Binding-site contacts:
Ligand atom C8 contacts residue ASN1018 of chain 1.A at 4.5 Å.
Ligand atom C8 contacts residue TYR936 of chain 1.A at 3.4 Å (hydrophobic).
Ligand atom C4 contacts residue ASN1018 of chain 1.A at 4.4 Å.
Ligand atom C6 contacts residue GLN1015 of chain 1.A at 3.8 Å.
Ligand atom C5 contacts residue THR1020 of chain 1.A at 4.2 Å.
Ligand atom C7 contacts residue ASN1018 of chain 1.A at 3.2 Å.
Ligand atom O7 contacts residue ASN1018 of chain 1.A at 2.9 Å (h-bond).
Ligand atom N2 contacts residue ASN1018 of chain 1.A at 3.0 Å (h-bond).
Ligand atom C3 contacts residue ASN1018 of chain 1.A at 3.9 Å.
Ligand atom O5 contacts residue GLN1015 of chain 1.A at 2.8 Å (h-bond).
Ligand atom C6 contacts residue THR1020 of chain 1.A at 4.2 Å.
Ligand atom C5 contacts residue ASN1018 of chain 1.A at 3.8 Å.
Ligand atom C4 contacts residue GLN1015 of chain 1.A at 4.3 Å.
Ligand atom C2 contacts residue ASN1018 of chain 1.A at 2.5 Å.
Ligand atom O5 contacts residue THR1020 of chain 1.A at 4.0 Å.
Ligand atom C2 contacts residue GLN1015 of chain 1.A at 4.1 Å.
Ligand atom C6 contacts residue LEU1014 of chain 1.A at 3.9 Å (hydrophobic).
Ligand atom O6 contacts residue LEU1014 of chain 1.A at 3.6 Å.
Ligand atom C1 contacts residue ASN1018 of chain 1.A at 1.5 Å.
Ligand atom C1 contacts residue THR1020 of chain 1.A at 3.9 Å.
Ligand atom O6 contacts residue THR1020 of chain 1.A at 3.7 Å.
Ligand atom O6 contacts residue TYR936 of chain 1.A at 4.3 Å.
Ligand atom C1 contacts residue GLN1015 of chain 1.A at 3.5 Å.
Ligand atom O5 contacts residue ASN1018 of chain 1.A at 2.4 Å (h-bond).
Ligand atom C5 contacts residue GLN1015 of chain 1.A at 3.8 Å.

This small molecule binds to this protein.
Small molecule (SMILES): CC(=O)N[C@H]1[C@H](O[C@H]2[C@H](O)[C@@H](NC(C)=O)CO[C@@H]2CO)O[C@H](CO[C@H]2O[C@H](CO)[C@@H](O)[C@H](O)[C@@H]2O)[C@@H](O)[C@@H]1O[C@@H]1O[C@H](CS(=O)(=O)O)[C@@H](O)[C@H](O)[C@H]1O

Sequence of chain 1.A:
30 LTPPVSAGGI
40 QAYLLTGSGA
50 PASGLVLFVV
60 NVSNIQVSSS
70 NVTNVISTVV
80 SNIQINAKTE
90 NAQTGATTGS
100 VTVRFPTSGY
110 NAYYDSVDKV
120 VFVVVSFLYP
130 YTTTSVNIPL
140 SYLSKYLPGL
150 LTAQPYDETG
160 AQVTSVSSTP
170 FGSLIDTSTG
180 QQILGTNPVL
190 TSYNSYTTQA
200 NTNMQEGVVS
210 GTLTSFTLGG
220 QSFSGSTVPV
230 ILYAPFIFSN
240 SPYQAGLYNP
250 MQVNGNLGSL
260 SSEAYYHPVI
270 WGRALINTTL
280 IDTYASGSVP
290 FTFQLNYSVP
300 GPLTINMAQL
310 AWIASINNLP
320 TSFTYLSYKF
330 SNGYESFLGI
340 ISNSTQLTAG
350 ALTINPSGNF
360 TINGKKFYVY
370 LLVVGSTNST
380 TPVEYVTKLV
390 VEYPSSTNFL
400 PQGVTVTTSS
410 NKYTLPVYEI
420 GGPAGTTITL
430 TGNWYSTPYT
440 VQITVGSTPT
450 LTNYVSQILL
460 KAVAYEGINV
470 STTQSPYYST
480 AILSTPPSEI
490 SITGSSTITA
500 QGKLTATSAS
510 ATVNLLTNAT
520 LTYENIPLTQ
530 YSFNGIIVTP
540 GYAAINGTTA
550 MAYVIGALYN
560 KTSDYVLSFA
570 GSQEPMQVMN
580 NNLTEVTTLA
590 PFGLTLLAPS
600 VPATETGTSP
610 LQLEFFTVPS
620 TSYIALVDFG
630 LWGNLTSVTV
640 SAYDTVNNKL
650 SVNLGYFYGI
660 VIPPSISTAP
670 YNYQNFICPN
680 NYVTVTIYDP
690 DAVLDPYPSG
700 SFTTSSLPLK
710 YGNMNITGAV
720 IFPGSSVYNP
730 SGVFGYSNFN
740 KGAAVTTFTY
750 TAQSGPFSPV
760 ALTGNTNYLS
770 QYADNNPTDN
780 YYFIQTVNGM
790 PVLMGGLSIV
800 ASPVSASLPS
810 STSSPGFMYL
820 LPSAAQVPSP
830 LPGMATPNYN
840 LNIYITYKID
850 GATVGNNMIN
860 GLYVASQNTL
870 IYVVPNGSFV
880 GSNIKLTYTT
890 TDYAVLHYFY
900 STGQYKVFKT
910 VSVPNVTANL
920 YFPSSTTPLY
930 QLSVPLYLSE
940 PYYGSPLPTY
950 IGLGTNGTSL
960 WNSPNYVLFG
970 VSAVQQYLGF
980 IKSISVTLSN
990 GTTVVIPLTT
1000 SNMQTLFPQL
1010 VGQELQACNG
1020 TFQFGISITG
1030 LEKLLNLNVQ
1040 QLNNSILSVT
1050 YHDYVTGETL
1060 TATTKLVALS